Sequence of chain 13.C:
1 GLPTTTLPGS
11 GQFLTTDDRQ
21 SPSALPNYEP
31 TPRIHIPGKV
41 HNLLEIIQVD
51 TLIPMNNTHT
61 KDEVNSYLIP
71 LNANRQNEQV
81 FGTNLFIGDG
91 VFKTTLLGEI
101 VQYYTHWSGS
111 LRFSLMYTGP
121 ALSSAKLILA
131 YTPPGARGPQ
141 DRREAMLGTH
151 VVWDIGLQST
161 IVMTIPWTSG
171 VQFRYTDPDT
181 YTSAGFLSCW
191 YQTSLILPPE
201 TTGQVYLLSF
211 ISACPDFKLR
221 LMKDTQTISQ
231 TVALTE

The small molecule below binds the protein below.
Small molecule (SMILES): Cc1cc(CCCCCCCOc2ccc(C3=N[C@@H](C)CO3)cc2)on1

Sequence of chain 13.A:
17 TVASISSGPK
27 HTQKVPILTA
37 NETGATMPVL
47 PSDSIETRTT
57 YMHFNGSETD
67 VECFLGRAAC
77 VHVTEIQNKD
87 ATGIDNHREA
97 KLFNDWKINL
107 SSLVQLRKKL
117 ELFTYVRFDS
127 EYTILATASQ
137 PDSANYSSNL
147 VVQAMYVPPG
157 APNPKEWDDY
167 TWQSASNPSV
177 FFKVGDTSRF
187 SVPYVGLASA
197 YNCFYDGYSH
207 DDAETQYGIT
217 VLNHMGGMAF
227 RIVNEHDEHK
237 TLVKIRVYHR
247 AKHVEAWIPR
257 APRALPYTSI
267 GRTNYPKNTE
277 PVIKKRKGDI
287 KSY

Binding-site contacts:
Ligand atom O1B contacts residue MET221 of chain 13.A at 3.4 Å.
Ligand atom C2C contacts residue VAL188 of chain 13.A at 3.2 Å (hydrophobic).
Ligand atom C4C contacts residue TYR152 of chain 13.A at 3.8 Å (hydrophobic).
Ligand atom C6B contacts residue TYR197 of chain 13.A at 3.6 Å (hydrophobic).
Ligand atom C3B contacts residue MET221 of chain 13.A at 3.8 Å (hydrophobic).
Ligand atom C4 contacts residue MET224 of chain 13.A at 3.8 Å (hydrophobic).
Ligand atom C5 contacts residue PHE186 of chain 13.A at 3.5 Å (hydrophobic).
Ligand atom C4B contacts residue LEU106 of chain 13.A at 3.7 Å (hydrophobic).
Ligand atom O1 contacts residue ALA24 of chain 13.C at 3.6 Å.
Ligand atom O1 contacts residue PHE186 of chain 13.A at 3.5 Å.
Ligand atom CM1 contacts residue SER107 of chain 13.A at 3.9 Å.
Ligand atom C31 contacts residue VAL176 of chain 13.A at 3.3 Å (hydrophobic).
Ligand atom C5C contacts residue TYR128 of chain 13.A at 3.5 Å (hydrophobic).
Ligand atom C31 contacts residue SER175 of chain 13.A at 3.6 Å.
Ligand atom C2B contacts residue MET221 of chain 13.A at 3.5 Å (hydrophobic).
Ligand atom C4A contacts residue ASN219 of chain 13.A at 3.5 Å.
Ligand atom C5B contacts residue LEU106 of chain 13.A at 3.5 Å (hydrophobic).
Ligand atom N3A contacts residue ASN219 of chain 13.A at 3.0 Å (h-bond).
Ligand atom C7C contacts residue TYR197 of chain 13.A at 3.8 Å (hydrophobic).
Ligand atom C6C contacts residue VAL191 of chain 13.A at 3.2 Å (hydrophobic).
Ligand atom C4 contacts residue PHE186 of chain 13.A at 3.6 Å (hydrophobic).
Ligand atom C3 contacts residue PHE186 of chain 13.A at 3.8 Å (hydrophobic).
Ligand atom C5 contacts residue TYR152 of chain 13.A at 3.8 Å (hydrophobic).
Ligand atom C3 contacts residue PRO174 of chain 13.A at 3.8 Å (hydrophobic).
Ligand atom N2 contacts residue ALA24 of chain 13.C at 3.4 Å.
Ligand atom O1B contacts residue TYR128 of chain 13.A at 3.9 Å.
Ligand atom C3C contacts residue VAL188 of chain 13.A at 3.3 Å (hydrophobic).
Ligand atom C6C contacts residue MET221 of chain 13.A at 3.7 Å (hydrophobic).
Ligand atom O1 contacts residue TYR152 of chain 13.A at 3.9 Å.
Ligand atom C1B contacts residue MET221 of chain 13.A at 3.8 Å (hydrophobic).
Ligand atom C5B contacts residue TYR197 of chain 13.A at 3.7 Å (hydrophobic).
Ligand atom C5C contacts residue ILE104 of chain 13.A at 3.8 Å (hydrophobic).
Ligand atom N2 contacts residue PHE186 of chain 13.A at 3.7 Å.
Ligand atom C4 contacts residue TYR152 of chain 13.A at 3.9 Å (hydrophobic).
Ligand atom C7C contacts residue TYR128 of chain 13.A at 3.6 Å (hydrophobic).
Ligand atom C31 contacts residue ALA150 of chain 13.A at 3.5 Å (hydrophobic).
Ligand atom C3C contacts residue TYR128 of chain 13.A at 3.9 Å (hydrophobic).
Ligand atom C31 contacts residue PRO174 of chain 13.A at 3.4 Å (hydrophobic).
Ligand atom O1 contacts residue VAL188 of chain 13.A at 3.8 Å.
Ligand atom C6B contacts residue LEU106 of chain 13.A at 3.9 Å (hydrophobic).